Binding-site contacts:
Ligand atom N2 contacts residue ASN710 of chain 1.B at 4.5 Å.
Ligand atom C5 contacts residue ASN709 of chain 1.B at 3.8 Å.
Ligand atom N2 contacts residue ASN709 of chain 1.B at 2.9 Å (h-bond).
Ligand atom O5 contacts residue ASN709 of chain 1.B at 2.5 Å (h-bond).
Ligand atom O7 contacts residue ASN709 of chain 1.B at 3.2 Å (h-bond).
Ligand atom C1 contacts residue ASP796 of chain 1.C at 4.3 Å.
Ligand atom C8 contacts residue ASN710 of chain 1.B at 3.8 Å.
Ligand atom C1 contacts residue ASN709 of chain 1.B at 1.4 Å.
Ligand atom C4 contacts residue ASN709 of chain 1.B at 4.2 Å.
Ligand atom C8 contacts residue ASN709 of chain 1.B at 3.5 Å.
Ligand atom C3 contacts residue ASN709 of chain 1.B at 3.8 Å.
Ligand atom C7 contacts residue ASN709 of chain 1.B at 3.2 Å.
Ligand atom C2 contacts residue ASN709 of chain 1.B at 2.4 Å.
Ligand atom O5 contacts residue ASP796 of chain 1.C at 4.0 Å.
Ligand atom C8 contacts residue GLY1131 of chain 1.B at 4.4 Å.

Sequence of chain 1.C:
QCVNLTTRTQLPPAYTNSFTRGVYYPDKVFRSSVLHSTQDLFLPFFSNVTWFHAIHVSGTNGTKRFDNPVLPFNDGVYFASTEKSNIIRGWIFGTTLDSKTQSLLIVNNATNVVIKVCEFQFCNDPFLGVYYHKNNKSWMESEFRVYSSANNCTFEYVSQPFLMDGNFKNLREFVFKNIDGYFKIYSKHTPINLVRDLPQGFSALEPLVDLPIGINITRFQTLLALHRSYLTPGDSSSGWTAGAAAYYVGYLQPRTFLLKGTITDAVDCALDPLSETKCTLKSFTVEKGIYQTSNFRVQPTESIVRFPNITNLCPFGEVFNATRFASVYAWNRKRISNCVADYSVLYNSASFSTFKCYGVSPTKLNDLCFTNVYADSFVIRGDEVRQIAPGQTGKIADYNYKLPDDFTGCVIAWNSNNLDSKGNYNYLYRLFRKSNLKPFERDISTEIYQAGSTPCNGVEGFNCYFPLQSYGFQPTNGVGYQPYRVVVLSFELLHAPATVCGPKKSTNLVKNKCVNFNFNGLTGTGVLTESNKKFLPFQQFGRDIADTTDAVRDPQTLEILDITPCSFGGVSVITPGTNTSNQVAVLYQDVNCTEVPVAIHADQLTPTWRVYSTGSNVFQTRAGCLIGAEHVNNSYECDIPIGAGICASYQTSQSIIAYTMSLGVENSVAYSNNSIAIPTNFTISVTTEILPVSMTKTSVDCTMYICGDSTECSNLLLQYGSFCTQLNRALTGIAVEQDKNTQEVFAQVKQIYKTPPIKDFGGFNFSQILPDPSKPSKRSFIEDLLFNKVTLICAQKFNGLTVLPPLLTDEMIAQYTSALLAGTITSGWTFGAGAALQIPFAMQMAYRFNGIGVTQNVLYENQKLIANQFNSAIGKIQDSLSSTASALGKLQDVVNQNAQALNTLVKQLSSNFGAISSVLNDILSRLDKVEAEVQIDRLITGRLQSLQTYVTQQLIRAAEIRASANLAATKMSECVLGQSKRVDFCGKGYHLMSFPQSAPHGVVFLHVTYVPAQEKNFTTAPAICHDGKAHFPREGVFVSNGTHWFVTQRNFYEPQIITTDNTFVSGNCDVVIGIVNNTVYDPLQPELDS

Sequence of chain 1.B:
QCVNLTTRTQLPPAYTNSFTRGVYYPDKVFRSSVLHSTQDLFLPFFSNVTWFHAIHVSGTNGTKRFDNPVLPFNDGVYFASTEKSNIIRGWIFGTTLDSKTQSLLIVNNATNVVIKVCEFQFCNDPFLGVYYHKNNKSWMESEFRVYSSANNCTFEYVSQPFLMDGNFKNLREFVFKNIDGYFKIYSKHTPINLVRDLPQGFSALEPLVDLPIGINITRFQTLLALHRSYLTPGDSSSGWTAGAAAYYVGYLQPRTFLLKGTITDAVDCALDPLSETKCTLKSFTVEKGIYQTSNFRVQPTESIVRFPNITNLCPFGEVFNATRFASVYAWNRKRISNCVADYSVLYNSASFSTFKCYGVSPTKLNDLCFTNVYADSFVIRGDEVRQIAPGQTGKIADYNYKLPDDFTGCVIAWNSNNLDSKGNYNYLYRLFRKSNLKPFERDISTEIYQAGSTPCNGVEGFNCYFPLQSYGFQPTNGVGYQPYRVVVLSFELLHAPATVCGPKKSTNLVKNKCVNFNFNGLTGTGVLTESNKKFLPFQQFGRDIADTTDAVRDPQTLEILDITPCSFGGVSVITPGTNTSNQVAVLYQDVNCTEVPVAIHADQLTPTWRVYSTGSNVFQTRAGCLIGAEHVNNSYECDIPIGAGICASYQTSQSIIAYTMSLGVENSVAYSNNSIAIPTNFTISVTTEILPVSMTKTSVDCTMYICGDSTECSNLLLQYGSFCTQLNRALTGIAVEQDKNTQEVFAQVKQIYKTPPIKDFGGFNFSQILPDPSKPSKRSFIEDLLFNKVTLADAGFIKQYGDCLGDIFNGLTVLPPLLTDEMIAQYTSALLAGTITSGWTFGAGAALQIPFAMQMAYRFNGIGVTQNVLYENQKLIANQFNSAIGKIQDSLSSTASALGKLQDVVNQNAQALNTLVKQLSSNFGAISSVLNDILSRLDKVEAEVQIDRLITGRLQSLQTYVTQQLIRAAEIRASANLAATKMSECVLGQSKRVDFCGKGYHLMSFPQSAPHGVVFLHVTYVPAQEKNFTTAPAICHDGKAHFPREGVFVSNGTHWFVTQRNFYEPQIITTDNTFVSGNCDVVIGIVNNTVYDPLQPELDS

A small-molecule ligand and the protein it binds are described below.
Small molecule (SMILES): CC(=O)N[C@@H]1[C@@H](O)[C@H](O)[C@@H](CO)O[C@H]1O